This protein binds this small molecule.
Small molecule (SMILES): O=C[C@H](O)COP(=O)(O)O

Sequence of chain 1.B:
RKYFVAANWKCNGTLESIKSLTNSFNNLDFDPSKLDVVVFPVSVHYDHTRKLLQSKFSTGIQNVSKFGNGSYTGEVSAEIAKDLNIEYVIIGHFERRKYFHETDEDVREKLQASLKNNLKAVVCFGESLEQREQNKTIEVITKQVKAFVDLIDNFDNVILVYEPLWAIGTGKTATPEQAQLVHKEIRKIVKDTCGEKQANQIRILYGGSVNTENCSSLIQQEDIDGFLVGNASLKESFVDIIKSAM

Sequence of chain 1.A:
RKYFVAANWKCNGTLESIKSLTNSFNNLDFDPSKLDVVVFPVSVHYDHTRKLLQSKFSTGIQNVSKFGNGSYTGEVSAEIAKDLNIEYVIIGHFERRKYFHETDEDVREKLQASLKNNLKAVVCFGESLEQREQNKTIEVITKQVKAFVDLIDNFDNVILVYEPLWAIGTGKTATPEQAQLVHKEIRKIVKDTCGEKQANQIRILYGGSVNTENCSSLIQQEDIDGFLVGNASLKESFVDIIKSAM

Binding-site contacts:
Ligand atom O4P contacts residue SER73 of chain 1.A at 4.4 Å.
Ligand atom O1 contacts residue VAL231 of chain 1.B at 4.3 Å.
Ligand atom O2 contacts residue GLY209 of chain 1.B at 4.1 Å.
Ligand atom C1 contacts residue LYS12 of chain 1.B at 3.5 Å.
Ligand atom O4P contacts residue ASN233 of chain 1.B at 2.6 Å (h-bond).
Ligand atom C3 contacts residue LYS12 of chain 1.B at 3.6 Å.
Ligand atom O2P contacts residue ASN233 of chain 1.B at 4.1 Å.
Ligand atom O2 contacts residue GLU97 of chain 1.B at 4.5 Å.
Ligand atom C1 contacts residue ASN10 of chain 1.B at 4.0 Å.
Ligand atom O3P contacts residue ASN233 of chain 1.B at 2.6 Å (h-bond).
Ligand atom C1 contacts residue LEU230 of chain 1.B at 3.9 Å (hydrophobic).
Ligand atom O2 contacts residue HIS95 of chain 1.B at 3.9 Å.
Ligand atom P contacts residue ASN233 of chain 1.B at 3.5 Å.
Ligand atom O4P contacts residue GLY232 of chain 1.B at 3.9 Å.
Ligand atom O1 contacts residue ASN10 of chain 1.B at 3.6 Å (h-bond).
Ligand atom O3P contacts residue ALA234 of chain 1.B at 4.1 Å.
Ligand atom C1 contacts residue VAL231 of chain 1.B at 4.4 Å (hydrophobic).
Ligand atom O2 contacts residue GLU165 of chain 1.B at 4.4 Å.
Ligand atom O2 contacts residue LYS12 of chain 1.B at 3.1 Å (salt-bridge).
Ligand atom C2 contacts residue GLY232 of chain 1.B at 4.2 Å.
Ligand atom C2 contacts residue LYS12 of chain 1.B at 3.3 Å.
Ligand atom O3P contacts residue VAL231 of chain 1.B at 4.4 Å.
Ligand atom O3P contacts residue GLY232 of chain 1.B at 2.7 Å.
Ligand atom O1 contacts residue LEU230 of chain 1.B at 3.4 Å.
Ligand atom P contacts residue GLY232 of chain 1.B at 3.6 Å.
Ligand atom C3 contacts residue GLY232 of chain 1.B at 3.5 Å.
Ligand atom C2 contacts residue GLY209 of chain 1.B at 4.1 Å.
Ligand atom O1 contacts residue GLY232 of chain 1.B at 4.2 Å.
Ligand atom C2 contacts residue HIS95 of chain 1.B at 4.0 Å.
Ligand atom C1 contacts residue GLY232 of chain 1.B at 3.9 Å.
Ligand atom C1 contacts residue HIS95 of chain 1.B at 3.5 Å.
Ligand atom O2 contacts residue PHE96 of chain 1.B at 3.9 Å.
Ligand atom O1P contacts residue GLY232 of chain 1.B at 3.8 Å.
Ligand atom O1 contacts residue LYS12 of chain 1.B at 4.1 Å.
Ligand atom O1 contacts residue HIS95 of chain 1.B at 3.4 Å (h-bond).
Ligand atom O4P contacts residue LYS12 of chain 1.B at 3.8 Å.
Ligand atom O1P contacts residue LYS12 of chain 1.B at 3.8 Å.
Ligand atom C2 contacts residue LEU230 of chain 1.B at 4.5 Å (hydrophobic).
Ligand atom O2P contacts residue SER211 of chain 1.B at 4.0 Å.